This protein binds this small molecule.
Small molecule (SMILES): CC(=O)N[C@@H]1[C@@H](O)[C@H](O)[C@@H](CO)O[C@H]1O

Sequence of chain 1.A:
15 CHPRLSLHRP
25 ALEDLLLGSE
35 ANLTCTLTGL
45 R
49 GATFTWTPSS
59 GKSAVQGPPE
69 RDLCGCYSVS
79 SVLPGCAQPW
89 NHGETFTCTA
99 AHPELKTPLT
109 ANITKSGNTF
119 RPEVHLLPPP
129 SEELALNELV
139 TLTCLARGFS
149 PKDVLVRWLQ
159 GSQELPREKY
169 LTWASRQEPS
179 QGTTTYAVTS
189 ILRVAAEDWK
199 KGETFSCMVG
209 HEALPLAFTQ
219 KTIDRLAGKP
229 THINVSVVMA

Binding-site contacts:
Ligand atom C2 contacts residue ASN110 of chain 1.A at 2.5 Å.
Ligand atom C5 contacts residue ASN110 of chain 1.A at 3.7 Å.
Ligand atom N2 contacts residue ASN110 of chain 1.A at 3.0 Å (h-bond).
Ligand atom C7 contacts residue ASN110 of chain 1.A at 3.8 Å.
Ligand atom C4 contacts residue ASN110 of chain 1.A at 4.3 Å.
Ligand atom C1 contacts residue ASN110 of chain 1.A at 1.4 Å.
Ligand atom C8 contacts residue ASN110 of chain 1.A at 4.1 Å.
Ligand atom O5 contacts residue ASN110 of chain 1.A at 2.4 Å (h-bond).
Ligand atom C3 contacts residue ASN110 of chain 1.A at 3.9 Å.